Binding-site contacts:
Ligand atom C6 contacts residue THR160 of chain 49.A at 3.7 Å.
Ligand atom C3 contacts residue THR160 of chain 49.A at 3.9 Å.
Ligand atom C2 contacts residue ASN154 of chain 49.A at 2.5 Å.
Ligand atom C1 contacts residue ASN154 of chain 49.A at 1.6 Å.
Ligand atom C5 contacts residue THR160 of chain 49.A at 3.7 Å.
Ligand atom C5 contacts residue ASN154 of chain 49.A at 3.8 Å.
Ligand atom O6 contacts residue HIS158 of chain 49.A at 3.4 Å (h-bond).
Ligand atom O7 contacts residue THR160 of chain 49.A at 2.5 Å.
Ligand atom O5 contacts residue THR160 of chain 49.A at 3.2 Å.
Ligand atom O5 contacts residue ASN154 of chain 49.A at 2.4 Å (h-bond).
Ligand atom O7 contacts residue ASP161 of chain 49.A at 3.7 Å.
Ligand atom C2 contacts residue THR160 of chain 49.A at 2.7 Å.
Ligand atom O3 contacts residue THR160 of chain 49.A at 4.3 Å.
Ligand atom C7 contacts residue ASN154 of chain 49.A at 3.0 Å.
Ligand atom C4 contacts residue THR160 of chain 49.A at 3.6 Å.
Ligand atom C8 contacts residue ILE152 of chain 49.A at 4.3 Å (hydrophobic).
Ligand atom C3 contacts residue ASN154 of chain 49.A at 3.9 Å.
Ligand atom C7 contacts residue THR160 of chain 49.A at 3.4 Å.
Ligand atom C8 contacts residue ASN154 of chain 49.A at 4.1 Å.
Ligand atom C8 contacts residue VAL153 of chain 49.A at 4.4 Å (hydrophobic).
Ligand atom C4 contacts residue ASN154 of chain 49.A at 4.3 Å.
Ligand atom O7 contacts residue ASN154 of chain 49.A at 2.7 Å (h-bond).
Ligand atom C6 contacts residue HIS158 of chain 49.A at 4.0 Å.
Ligand atom O5 contacts residue HIS158 of chain 49.A at 3.8 Å.
Ligand atom C1 contacts residue THR160 of chain 49.A at 3.0 Å.
Ligand atom N2 contacts residue ASN154 of chain 49.A at 3.0 Å (h-bond).
Ligand atom N2 contacts residue THR160 of chain 49.A at 3.5 Å.

Sequence of chain 49.A:
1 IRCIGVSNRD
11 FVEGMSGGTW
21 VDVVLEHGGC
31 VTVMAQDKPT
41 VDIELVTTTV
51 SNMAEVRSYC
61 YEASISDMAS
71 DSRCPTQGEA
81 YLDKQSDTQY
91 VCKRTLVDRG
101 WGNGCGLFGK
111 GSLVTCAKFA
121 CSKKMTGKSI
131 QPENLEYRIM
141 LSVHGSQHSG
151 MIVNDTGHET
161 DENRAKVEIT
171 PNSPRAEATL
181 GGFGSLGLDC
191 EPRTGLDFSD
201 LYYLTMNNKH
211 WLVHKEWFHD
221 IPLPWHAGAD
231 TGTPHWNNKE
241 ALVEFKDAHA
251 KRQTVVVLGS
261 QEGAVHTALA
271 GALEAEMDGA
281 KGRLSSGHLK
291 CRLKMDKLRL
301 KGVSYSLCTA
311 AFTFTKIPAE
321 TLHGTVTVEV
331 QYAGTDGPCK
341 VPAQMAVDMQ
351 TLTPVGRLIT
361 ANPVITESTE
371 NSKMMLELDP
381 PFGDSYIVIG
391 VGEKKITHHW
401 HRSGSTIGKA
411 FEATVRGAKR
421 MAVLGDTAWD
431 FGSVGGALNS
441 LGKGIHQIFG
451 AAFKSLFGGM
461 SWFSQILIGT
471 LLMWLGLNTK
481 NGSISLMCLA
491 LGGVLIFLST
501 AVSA

A protein and the small-molecule ligand that binds it are described below.
Small molecule (SMILES): CC(=O)N[C@@H]1[C@@H](O)[C@H](O)[C@@H](CO)O[C@H]1O